Sequence of chain 1.B:
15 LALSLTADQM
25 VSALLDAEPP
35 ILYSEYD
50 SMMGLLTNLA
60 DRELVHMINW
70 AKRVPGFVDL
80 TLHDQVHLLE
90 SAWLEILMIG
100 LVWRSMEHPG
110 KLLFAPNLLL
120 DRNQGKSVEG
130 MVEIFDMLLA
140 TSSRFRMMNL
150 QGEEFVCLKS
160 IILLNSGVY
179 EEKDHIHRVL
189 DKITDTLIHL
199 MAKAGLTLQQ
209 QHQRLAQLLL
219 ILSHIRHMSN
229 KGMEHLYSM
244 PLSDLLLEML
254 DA

Binding-site contacts:
Ligand atom C11 contacts residue MET130 of chain 1.B at 3.8 Å (hydrophobic).
Ligand atom C28 contacts residue ASP60 of chain 1.B at 3.5 Å.
Ligand atom O3 contacts residue LEU96 of chain 1.B at 3.8 Å.
Ligand atom O11 contacts residue ILE133 of chain 1.B at 3.1 Å.
Ligand atom C12 contacts residue HIS233 of chain 1.B at 3.9 Å.
Ligand atom C22 contacts residue ALA59 of chain 1.B at 3.9 Å (hydrophobic).
Ligand atom C19 contacts residue LEU234 of chain 1.B at 3.8 Å (hydrophobic).
Ligand atom C18 contacts residue LEU234 of chain 1.B at 3.8 Å (hydrophobic).
Ligand atom S6 contacts residue LEU100 of chain 1.B at 3.6 Å.
Ligand atom C25 contacts residue ASP60 of chain 1.B at 3.7 Å.
Ligand atom O16 contacts residue LEU55 of chain 1.B at 3.4 Å.
Ligand atom C21 contacts residue TRP92 of chain 1.B at 3.8 Å (hydrophobic).
Ligand atom O11 contacts residue HIS233 of chain 1.B at 3.1 Å (h-bond).
Ligand atom O23 contacts residue TRP92 of chain 1.B at 3.9 Å.
Ligand atom C24 contacts residue ASP60 of chain 1.B at 3.9 Å.
Ligand atom C30 contacts residue LEU63 of chain 1.B at 3.8 Å (hydrophobic).
Ligand atom C9 contacts residue LEU137 of chain 1.B at 3.7 Å (hydrophobic).
Ligand atom C14 contacts residue PHE113 of chain 1.B at 3.9 Å (hydrophobic).
Ligand atom C29 contacts residue LEU245 of chain 1.B at 3.6 Å (hydrophobic).
Ligand atom O3 contacts residue ARG103 of chain 1.B at 3.0 Å (salt-bridge).
Ligand atom N26 contacts residue ASP60 of chain 1.B at 2.8 Å (salt-bridge).
Ligand atom O3 contacts residue GLU62 of chain 1.B at 2.5 Å (salt-bridge).
Ligand atom C10 contacts residue ILE133 of chain 1.B at 3.7 Å (hydrophobic).
Ligand atom C4 contacts residue LEU96 of chain 1.B at 3.7 Å (hydrophobic).
Ligand atom C1 contacts residue ALA59 of chain 1.B at 3.8 Å (hydrophobic).
Ligand atom C19 contacts residue THR56 of chain 1.B at 3.6 Å.
Ligand atom C29 contacts residue LEU63 of chain 1.B at 3.6 Å (hydrophobic).
Ligand atom C21 contacts residue LEU234 of chain 1.B at 3.7 Å (hydrophobic).
Ligand atom C5 contacts residue PHE113 of chain 1.B at 3.8 Å (hydrophobic).
Ligand atom C30 contacts residue TRP92 of chain 1.B at 3.8 Å (hydrophobic).
Ligand atom C20 contacts residue LEU234 of chain 1.B at 3.9 Å (hydrophobic).
Ligand atom C27 contacts residue ASP60 of chain 1.B at 3.5 Å.
Ligand atom C4 contacts residue LEU100 of chain 1.B at 3.9 Å (hydrophobic).
Ligand atom C3 contacts residue GLU62 of chain 1.B at 3.2 Å.
Ligand atom C30 contacts residue ASP60 of chain 1.B at 3.4 Å.
Ligand atom C2 contacts residue GLU62 of chain 1.B at 3.1 Å.
Ligand atom C18 contacts residue MET52 of chain 1.B at 3.8 Å (hydrophobic).
Ligand atom C31 contacts residue ASP60 of chain 1.B at 3.4 Å.
Ligand atom C21 contacts residue ALA59 of chain 1.B at 3.7 Å (hydrophobic).
Ligand atom C31 contacts residue TRP92 of chain 1.B at 3.3 Å (hydrophobic).

A small-molecule ligand and the protein it binds are described below.
Small molecule (SMILES): O=C(c1ccc(OCCN2CCCCC2)cc1)c1c(-c2ccc(O)cc2)sc2cc(O)ccc12